Binding-site contacts:
Ligand atom C3 contacts residue GLN286 of chain 1.C at 3.6 Å.
Ligand atom C4 contacts residue ASN288 of chain 1.C at 4.4 Å.
Ligand atom C2 contacts residue GLN286 of chain 1.C at 4.0 Å.
Ligand atom C8 contacts residue ASN324 of chain 1.C at 3.4 Å.
Ligand atom C5 contacts residue ASN288 of chain 1.C at 3.8 Å.
Ligand atom C8 contacts residue ILE287 of chain 1.C at 4.5 Å (hydrophobic).
Ligand atom C1 contacts residue GLN286 of chain 1.C at 4.0 Å.
Ligand atom O5 contacts residue ASN288 of chain 1.C at 2.5 Å (h-bond).
Ligand atom C1 contacts residue ASN288 of chain 1.C at 1.5 Å.
Ligand atom C2 contacts residue ASN288 of chain 1.C at 2.5 Å.
Ligand atom C3 contacts residue ASN288 of chain 1.C at 3.9 Å.
Ligand atom C5 contacts residue GLN286 of chain 1.C at 4.5 Å.
Ligand atom C8 contacts residue SER326 of chain 1.C at 3.9 Å.
Ligand atom C7 contacts residue ASN288 of chain 1.C at 3.9 Å.
Ligand atom C7 contacts residue GLN286 of chain 1.C at 4.4 Å.
Ligand atom C8 contacts residue GLN286 of chain 1.C at 3.4 Å.
Ligand atom N2 contacts residue GLN286 of chain 1.C at 3.9 Å.
Ligand atom C8 contacts residue ASN288 of chain 1.C at 3.9 Å.
Ligand atom O3 contacts residue GLN286 of chain 1.C at 4.4 Å.
Ligand atom N2 contacts residue ASN288 of chain 1.C at 2.9 Å (h-bond).
Ligand atom C8 contacts residue VAL325 of chain 1.C at 4.5 Å (hydrophobic).

Sequence of chain 1.C:
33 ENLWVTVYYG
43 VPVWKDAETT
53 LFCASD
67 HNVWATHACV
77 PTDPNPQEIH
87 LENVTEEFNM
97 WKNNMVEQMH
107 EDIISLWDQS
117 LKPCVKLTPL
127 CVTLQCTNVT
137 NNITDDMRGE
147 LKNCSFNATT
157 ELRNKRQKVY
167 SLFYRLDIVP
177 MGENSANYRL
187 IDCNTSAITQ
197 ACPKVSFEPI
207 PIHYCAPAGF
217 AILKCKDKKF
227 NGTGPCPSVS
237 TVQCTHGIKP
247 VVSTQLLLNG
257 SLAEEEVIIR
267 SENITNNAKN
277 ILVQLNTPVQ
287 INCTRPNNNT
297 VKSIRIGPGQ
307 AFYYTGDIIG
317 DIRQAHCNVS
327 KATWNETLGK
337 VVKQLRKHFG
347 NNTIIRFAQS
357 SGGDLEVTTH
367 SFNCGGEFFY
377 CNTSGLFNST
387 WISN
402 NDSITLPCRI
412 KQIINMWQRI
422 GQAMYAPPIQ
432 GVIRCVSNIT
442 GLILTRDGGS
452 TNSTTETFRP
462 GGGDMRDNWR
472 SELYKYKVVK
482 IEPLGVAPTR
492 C

A protein and the small-molecule ligand that binds it are described below.
Small molecule (SMILES): CC(=O)N[C@@H]1[C@@H](O)[C@H](O)[C@@H](CO)O[C@H]1O